This small molecule binds to this protein.
Small molecule (SMILES): CCc1cn2c3c(cc(C(=O)N[C@@H](Cc4ccccc4)[C@H](O)CNCc4cccc(OC)c4)cc13)N(C)S(=O)(=O)CC2

Binding-site contacts:
Ligand atom O79 contacts residue SER326 of chain 1.A at 3.2 Å (h-bond).
Ligand atom O21 contacts residue GLY35 of chain 1.A at 3.5 Å (h-bond).
Ligand atom C58 contacts residue GLN74 of chain 1.A at 3.5 Å.
Ligand atom O80 contacts residue THR232 of chain 1.A at 3.0 Å.
Ligand atom C11 contacts residue GLN74 of chain 1.A at 3.5 Å.
Ligand atom C13 contacts residue GLY231 of chain 1.A at 3.4 Å.
Ligand atom C6 contacts residue ASP229 of chain 1.A at 3.0 Å.
Ligand atom C5 contacts residue ASP33 of chain 1.A at 3.5 Å.
Ligand atom C18 contacts residue GLN74 of chain 1.A at 3.2 Å.
Ligand atom C18 contacts residue PHE109 of chain 1.A at 3.6 Å (hydrophobic).
Ligand atom C57 contacts residue THR233 of chain 1.A at 3.3 Å.
Ligand atom C61 contacts residue ASN234 of chain 1.A at 3.4 Å.
Ligand atom C37 contacts residue ASP229 of chain 1.A at 3.4 Å.
Ligand atom O7 contacts residue GLN74 of chain 1.A at 3.0 Å (h-bond).
Ligand atom N20 contacts residue GLY35 of chain 1.A at 3.0 Å (h-bond).
Ligand atom O7 contacts residue TYR72 of chain 1.A at 3.5 Å.
Ligand atom C37 contacts residue GLY35 of chain 1.A at 3.4 Å.
Ligand atom O79 contacts residue ASN234 of chain 1.A at 3.4 Å (h-bond).
Ligand atom C4 contacts residue ASP33 of chain 1.A at 3.5 Å.
Ligand atom C44 contacts residue PRO71 of chain 1.A at 3.4 Å (hydrophobic).
Ligand atom N20 contacts residue ASP229 of chain 1.A at 2.7 Å (salt-bridge).
Ligand atom O80 contacts residue ASN234 of chain 1.A at 3.1 Å (h-bond).
Ligand atom C5 contacts residue ILE119 of chain 1.A at 3.7 Å (hydrophobic).
Ligand atom C42 contacts residue GLY35 of chain 1.A at 3.2 Å.
Ligand atom C46 contacts residue THR73 of chain 1.A at 3.3 Å.
Ligand atom C19 contacts residue GLN74 of chain 1.A at 3.3 Å.
Ligand atom O21 contacts residue TYR72 of chain 1.A at 3.6 Å.
Ligand atom C68 contacts residue GLY12 of chain 1.A at 3.6 Å.
Ligand atom C75 contacts residue THR73 of chain 1.A at 3.5 Å.
Ligand atom C6 contacts residue THR232 of chain 1.A at 3.4 Å.
Ligand atom O7 contacts residue THR73 of chain 1.A at 3.2 Å (h-bond).
Ligand atom N56 contacts residue GLN74 of chain 1.A at 3.4 Å (h-bond).
Ligand atom O21 contacts residue ASP33 of chain 1.A at 2.6 Å (salt-bridge).
Ligand atom C15 contacts residue GLY231 of chain 1.A at 3.5 Å.
Ligand atom N2 contacts residue GLY231 of chain 1.A at 3.0 Å (h-bond).
Ligand atom C57 contacts residue GLY12 of chain 1.A at 3.7 Å.
Ligand atom C48 contacts residue SER36 of chain 1.A at 3.6 Å.
Ligand atom C58 contacts residue THR233 of chain 1.A at 3.6 Å.
Ligand atom C69 contacts residue THR233 of chain 1.A at 3.5 Å.
Ligand atom O80 contacts residue THR233 of chain 1.A at 3.2 Å (h-bond).

Sequence of chain 1.A:
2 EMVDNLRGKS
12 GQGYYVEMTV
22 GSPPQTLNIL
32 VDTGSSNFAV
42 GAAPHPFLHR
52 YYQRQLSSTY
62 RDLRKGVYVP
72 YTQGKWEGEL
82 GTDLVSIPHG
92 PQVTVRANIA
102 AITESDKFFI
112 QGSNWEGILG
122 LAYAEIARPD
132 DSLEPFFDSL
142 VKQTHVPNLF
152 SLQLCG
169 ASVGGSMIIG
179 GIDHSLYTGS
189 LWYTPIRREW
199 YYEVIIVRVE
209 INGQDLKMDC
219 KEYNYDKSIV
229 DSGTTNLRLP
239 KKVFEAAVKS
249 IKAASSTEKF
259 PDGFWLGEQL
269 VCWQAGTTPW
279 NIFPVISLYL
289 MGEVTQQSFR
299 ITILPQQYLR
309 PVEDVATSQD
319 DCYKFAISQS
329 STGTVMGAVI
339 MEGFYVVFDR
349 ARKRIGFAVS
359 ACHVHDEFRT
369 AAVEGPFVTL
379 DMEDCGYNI